Binding-site contacts:
Ligand atom N7 contacts residue ASN218 of chain 1.A at 3.1 Å (h-bond).
Ligand atom O2' contacts residue GLU195 of chain 1.A at 2.8 Å (salt-bridge).
Ligand atom N1 contacts residue GLU172 of chain 1.A at 3.8 Å.
Ligand atom C8 contacts residue THR78 of chain 1.A at 3.2 Å.
Ligand atom O2' contacts residue MET194 of chain 1.A at 2.9 Å (h-bond).
Ligand atom C6 contacts residue TRP173 of chain 1.A at 3.6 Å (hydrophobic).
Ligand atom C2' contacts residue MET194 of chain 1.A at 3.7 Å (hydrophobic).
Ligand atom C2 contacts residue GLU192 of chain 1.A at 3.5 Å.
Ligand atom N3 contacts residue MET194 of chain 1.A at 3.5 Å.
Ligand atom C6 contacts residue GLU192 of chain 1.A at 3.6 Å.
Ligand atom C2 contacts residue MET194 of chain 1.A at 3.8 Å (hydrophobic).
Ligand atom N1 contacts residue TRP173 of chain 1.A at 3.6 Å.
Ligand atom C5' contacts residue TRP173 of chain 1.A at 3.5 Å (hydrophobic).
Ligand atom N1 contacts residue GLU192 of chain 1.A at 2.7 Å (salt-bridge).
Ligand atom O2' contacts residue GLU193 of chain 1.A at 3.7 Å.
Ligand atom O4' contacts residue THR78 of chain 1.A at 3.9 Å.
Ligand atom N9 contacts residue THR78 of chain 1.A at 3.6 Å (h-bond).
Ligand atom N6 contacts residue ASN218 of chain 1.A at 3.0 Å (h-bond).
Ligand atom C5' contacts residue MET194 of chain 1.A at 3.8 Å (hydrophobic).
Ligand atom C2' contacts residue GLU195 of chain 1.A at 3.9 Å.
Ligand atom S5' contacts residue MET194 of chain 1.A at 3.8 Å.
Ligand atom CS contacts residue MET11 of chain 1.A at 3.7 Å (hydrophobic).
Ligand atom O3' contacts residue ALA10 of chain 1.A at 3.5 Å.
Ligand atom C3' contacts residue GLU195 of chain 1.A at 3.4 Å.
Ligand atom O2' contacts residue ARG214 of chain 1.A at 3.4 Å (salt-bridge).
Ligand atom C1' contacts residue THR78 of chain 1.A at 3.5 Å.
Ligand atom C6 contacts residue GLY80 of chain 1.A at 3.7 Å.
Ligand atom C8 contacts residue ALA79 of chain 1.A at 3.7 Å (hydrophobic).
Ligand atom C3' contacts residue MET194 of chain 1.A at 3.8 Å (hydrophobic).
Ligand atom S5' contacts residue PHE122 of chain 1.B at 3.9 Å.
Ligand atom N6 contacts residue TRP173 of chain 1.A at 3.4 Å (h-bond).
Ligand atom C2 contacts residue GLU172 of chain 1.A at 3.1 Å.
Ligand atom N6 contacts residue GLU192 of chain 1.A at 3.6 Å (salt-bridge).
Ligand atom N7 contacts residue TRP173 of chain 1.A at 3.7 Å.
Ligand atom C5 contacts residue GLY80 of chain 1.A at 3.7 Å.
Ligand atom N6 contacts residue GLY80 of chain 1.A at 3.3 Å.
Ligand atom N7 contacts residue ALA79 of chain 1.A at 3.4 Å.
Ligand atom N7 contacts residue GLY80 of chain 1.A at 3.5 Å (h-bond).
Ligand atom C5 contacts residue TRP173 of chain 1.A at 3.8 Å (hydrophobic).
Ligand atom O3' contacts residue GLU195 of chain 1.A at 2.7 Å (salt-bridge).

Sequence of chain 1.A:
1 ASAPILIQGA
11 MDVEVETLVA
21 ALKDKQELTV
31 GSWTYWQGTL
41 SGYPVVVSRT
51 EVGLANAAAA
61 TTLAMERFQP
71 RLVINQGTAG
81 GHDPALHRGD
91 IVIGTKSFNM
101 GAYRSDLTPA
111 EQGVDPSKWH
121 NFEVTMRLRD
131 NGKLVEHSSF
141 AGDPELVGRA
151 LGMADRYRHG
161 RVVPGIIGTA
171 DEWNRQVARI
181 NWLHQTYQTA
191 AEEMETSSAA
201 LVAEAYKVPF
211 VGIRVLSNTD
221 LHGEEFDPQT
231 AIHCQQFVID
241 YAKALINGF

Sequence of chain 1.B:
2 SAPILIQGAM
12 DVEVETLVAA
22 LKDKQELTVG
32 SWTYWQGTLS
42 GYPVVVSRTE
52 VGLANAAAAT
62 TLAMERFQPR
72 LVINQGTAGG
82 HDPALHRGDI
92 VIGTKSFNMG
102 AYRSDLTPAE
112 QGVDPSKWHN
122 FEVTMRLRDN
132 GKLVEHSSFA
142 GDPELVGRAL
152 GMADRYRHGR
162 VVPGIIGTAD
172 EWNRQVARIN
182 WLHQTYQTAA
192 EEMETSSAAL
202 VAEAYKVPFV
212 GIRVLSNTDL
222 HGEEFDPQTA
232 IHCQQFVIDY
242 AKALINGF

This small molecule binds to this protein.
Small molecule (SMILES): CSC[C@H]1O[C@@H](n2cnc3c(N)ncnc32)[C@H](O)[C@@H]1O